A small-molecule ligand and the protein it binds are described below.
Small molecule (SMILES): CC(=O)N[C@@H]1[C@@H](O)[C@H](O)[C@@H](CO)O[C@H]1O

Sequence of chain 1.C:
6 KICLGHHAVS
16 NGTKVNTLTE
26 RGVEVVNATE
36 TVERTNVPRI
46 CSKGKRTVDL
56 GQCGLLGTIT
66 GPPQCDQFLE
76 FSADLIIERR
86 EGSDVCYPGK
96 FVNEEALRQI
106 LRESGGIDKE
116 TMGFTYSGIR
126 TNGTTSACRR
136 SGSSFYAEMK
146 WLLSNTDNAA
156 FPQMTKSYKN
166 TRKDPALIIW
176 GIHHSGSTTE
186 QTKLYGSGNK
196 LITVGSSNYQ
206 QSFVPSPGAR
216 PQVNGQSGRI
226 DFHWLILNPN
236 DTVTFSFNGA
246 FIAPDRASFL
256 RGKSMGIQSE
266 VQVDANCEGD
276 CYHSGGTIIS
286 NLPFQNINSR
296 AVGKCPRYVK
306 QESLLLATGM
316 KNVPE

Sequence of chain 1.D:
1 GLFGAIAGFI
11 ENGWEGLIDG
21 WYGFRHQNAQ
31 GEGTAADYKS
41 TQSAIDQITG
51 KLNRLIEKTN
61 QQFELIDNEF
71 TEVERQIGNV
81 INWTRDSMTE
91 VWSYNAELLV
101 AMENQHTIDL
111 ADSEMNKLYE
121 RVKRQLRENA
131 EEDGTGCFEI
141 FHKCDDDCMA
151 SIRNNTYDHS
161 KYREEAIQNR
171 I

Binding-site contacts:
Ligand atom C5 contacts residue ASN32 of chain 1.C at 3.6 Å.
Ligand atom N2 contacts residue ASN32 of chain 1.C at 2.9 Å (h-bond).
Ligand atom C6 contacts residue THR313 of chain 1.C at 4.3 Å.
Ligand atom O7 contacts residue ASN32 of chain 1.C at 3.4 Å (h-bond).
Ligand atom C6 contacts residue THR34 of chain 1.C at 3.8 Å.
Ligand atom O5 contacts residue THR34 of chain 1.C at 4.3 Å.
Ligand atom O5 contacts residue ASN32 of chain 1.C at 2.3 Å (h-bond).
Ligand atom C5 contacts residue THR34 of chain 1.C at 4.3 Å.
Ligand atom O5 contacts residue THR313 of chain 1.C at 3.5 Å (h-bond).
Ligand atom O6 contacts residue THR313 of chain 1.C at 3.6 Å.
Ligand atom O5 contacts residue ALA33 of chain 1.C at 4.4 Å.
Ligand atom C4 contacts residue ASN32 of chain 1.C at 4.1 Å.
Ligand atom O6 contacts residue LEU52 of chain 1.D at 3.4 Å.
Ligand atom C1 contacts residue ASN32 of chain 1.C at 1.4 Å.
Ligand atom C1 contacts residue THR313 of chain 1.C at 4.0 Å.
Ligand atom C3 contacts residue ASN32 of chain 1.C at 3.7 Å.
Ligand atom O6 contacts residue THR34 of chain 1.C at 4.3 Å.
Ligand atom C2 contacts residue ASN32 of chain 1.C at 2.3 Å.
Ligand atom C6 contacts residue LEU52 of chain 1.D at 4.4 Å (hydrophobic).
Ligand atom C7 contacts residue ASN32 of chain 1.C at 3.4 Å.